This small molecule binds to this protein.
Small molecule (SMILES): Nc1ncnc2c1ncn2[C@H]1C[C@H](O)[C@@H](COP(=O)(O)O)O1

Sequence of chain 1.W:
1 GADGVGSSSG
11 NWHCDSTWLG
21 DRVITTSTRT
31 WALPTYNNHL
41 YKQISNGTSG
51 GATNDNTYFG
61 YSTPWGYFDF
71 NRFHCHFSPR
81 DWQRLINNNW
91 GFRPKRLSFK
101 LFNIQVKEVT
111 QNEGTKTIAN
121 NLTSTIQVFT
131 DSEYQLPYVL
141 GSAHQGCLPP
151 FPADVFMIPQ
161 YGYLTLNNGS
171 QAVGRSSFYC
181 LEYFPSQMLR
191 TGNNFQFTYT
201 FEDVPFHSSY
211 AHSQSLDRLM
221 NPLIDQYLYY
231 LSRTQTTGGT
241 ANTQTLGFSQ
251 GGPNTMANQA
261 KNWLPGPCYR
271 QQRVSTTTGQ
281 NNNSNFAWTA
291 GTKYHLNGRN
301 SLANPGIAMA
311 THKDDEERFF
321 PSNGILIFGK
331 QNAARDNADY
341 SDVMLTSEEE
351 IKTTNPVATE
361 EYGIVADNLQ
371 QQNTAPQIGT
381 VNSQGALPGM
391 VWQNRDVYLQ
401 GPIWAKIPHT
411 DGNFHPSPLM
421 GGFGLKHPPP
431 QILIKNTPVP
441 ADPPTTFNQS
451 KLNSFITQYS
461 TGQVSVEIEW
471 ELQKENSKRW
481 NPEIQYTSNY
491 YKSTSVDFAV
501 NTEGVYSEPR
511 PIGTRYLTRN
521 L

Sequence of chain 1.Y:
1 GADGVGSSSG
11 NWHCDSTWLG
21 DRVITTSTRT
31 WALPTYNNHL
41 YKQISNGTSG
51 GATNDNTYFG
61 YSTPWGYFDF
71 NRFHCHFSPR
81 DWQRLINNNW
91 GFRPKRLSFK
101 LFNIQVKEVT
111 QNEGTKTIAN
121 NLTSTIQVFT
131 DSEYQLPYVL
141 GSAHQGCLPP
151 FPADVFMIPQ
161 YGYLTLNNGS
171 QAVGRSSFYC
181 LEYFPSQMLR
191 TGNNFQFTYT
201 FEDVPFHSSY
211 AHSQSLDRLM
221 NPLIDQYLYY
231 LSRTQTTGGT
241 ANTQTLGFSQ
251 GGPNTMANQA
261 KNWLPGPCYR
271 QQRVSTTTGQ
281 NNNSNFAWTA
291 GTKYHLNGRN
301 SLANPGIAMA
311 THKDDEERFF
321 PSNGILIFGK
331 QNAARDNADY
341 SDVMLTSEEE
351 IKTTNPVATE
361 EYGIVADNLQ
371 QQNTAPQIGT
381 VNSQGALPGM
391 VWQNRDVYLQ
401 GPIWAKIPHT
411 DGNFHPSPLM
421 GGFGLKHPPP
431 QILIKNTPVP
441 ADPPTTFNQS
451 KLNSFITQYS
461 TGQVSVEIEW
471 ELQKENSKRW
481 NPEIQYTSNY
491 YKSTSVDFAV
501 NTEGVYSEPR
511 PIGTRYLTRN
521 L

Binding-site contacts:
Ligand atom C6 contacts residue PRO416 of chain 1.W at 3.7 Å (hydrophobic).
Ligand atom N7 contacts residue HIS415 of chain 1.W at 3.6 Å.
Ligand atom C5 contacts residue HIS415 of chain 1.W at 4.4 Å.
Ligand atom C4' contacts residue DC1 of chain 1.AD at 4.5 Å.
Ligand atom N1 contacts residue PRO416 of chain 1.W at 3.1 Å (h-bond).
Ligand atom C5 contacts residue PRO416 of chain 1.W at 4.2 Å (hydrophobic).
Ligand atom C5 contacts residue PRO205 of chain 1.W at 3.6 Å (hydrophobic).
Ligand atom OP2 contacts residue DC1 of chain 1.AD at 2.5 Å (h-bond).
Ligand atom N6 contacts residue PRO416 of chain 1.W at 4.3 Å.
Ligand atom P contacts residue DC1 of chain 1.AD at 1.6 Å.
Ligand atom C2 contacts residue GLY424 of chain 1.W at 4.2 Å.
Ligand atom N1 contacts residue GLY424 of chain 1.W at 4.1 Å.
Ligand atom O5' contacts residue DC1 of chain 1.AD at 2.5 Å (h-bond).
Ligand atom C8 contacts residue PRO205 of chain 1.W at 4.3 Å (hydrophobic).
Ligand atom N9 contacts residue PRO416 of chain 1.W at 4.4 Å.
Ligand atom N7 contacts residue PRO205 of chain 1.W at 3.7 Å.
Ligand atom C1' contacts residue PRO416 of chain 1.W at 4.3 Å (hydrophobic).
Ligand atom N6 contacts residue ASN394 of chain 1.W at 4.0 Å.
Ligand atom C4 contacts residue PRO205 of chain 1.W at 4.2 Å (hydrophobic).
Ligand atom C4 contacts residue PRO416 of chain 1.W at 4.1 Å (hydrophobic).
Ligand atom N9 contacts residue HIS415 of chain 1.W at 4.2 Å.
Ligand atom N6 contacts residue SER417 of chain 1.W at 4.3 Å.
Ligand atom N1 contacts residue VAL204 of chain 1.W at 4.4 Å.
Ligand atom OP1 contacts residue DC1 of chain 1.AD at 2.5 Å (h-bond).
Ligand atom C8 contacts residue HIS415 of chain 1.W at 3.6 Å.
Ligand atom N1 contacts residue PRO205 of chain 1.W at 4.4 Å.
Ligand atom OP1 contacts residue LYS426 of chain 1.Y at 4.5 Å.
Ligand atom C2' contacts residue HIS415 of chain 1.W at 4.3 Å.
Ligand atom C5' contacts residue DC1 of chain 1.AD at 3.1 Å.
Ligand atom N6 contacts residue PRO205 of chain 1.W at 3.9 Å.
Ligand atom N3 contacts residue PRO416 of chain 1.W at 3.5 Å.
Ligand atom C2 contacts residue PRO416 of chain 1.W at 3.1 Å (hydrophobic).
Ligand atom C6 contacts residue PRO205 of chain 1.W at 3.7 Å (hydrophobic).